Sequence of chain 3.A:
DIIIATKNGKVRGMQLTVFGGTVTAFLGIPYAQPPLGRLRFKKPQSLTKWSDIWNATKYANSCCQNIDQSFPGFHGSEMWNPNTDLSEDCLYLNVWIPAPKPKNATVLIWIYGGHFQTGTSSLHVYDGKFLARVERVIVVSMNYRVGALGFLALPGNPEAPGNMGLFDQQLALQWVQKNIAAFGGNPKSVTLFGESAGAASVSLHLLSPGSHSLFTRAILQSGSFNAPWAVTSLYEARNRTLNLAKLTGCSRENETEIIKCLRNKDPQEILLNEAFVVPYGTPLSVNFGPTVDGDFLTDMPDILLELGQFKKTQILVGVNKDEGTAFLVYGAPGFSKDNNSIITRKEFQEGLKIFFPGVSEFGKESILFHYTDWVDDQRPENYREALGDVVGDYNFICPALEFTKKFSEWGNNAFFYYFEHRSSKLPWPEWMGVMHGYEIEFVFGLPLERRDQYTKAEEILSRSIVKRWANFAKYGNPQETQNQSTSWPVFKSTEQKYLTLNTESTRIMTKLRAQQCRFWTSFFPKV

Binding-site contacts:
Ligand atom C8 contacts residue LYS469 of chain 3.A at 3.7 Å.
Ligand atom C3 contacts residue ARG465 of chain 3.A at 4.5 Å.
Ligand atom C1 contacts residue ASN485 of chain 3.A at 1.6 Å.
Ligand atom O7 contacts residue ARG465 of chain 3.A at 3.5 Å.
Ligand atom C8 contacts residue ARG465 of chain 3.A at 3.8 Å.
Ligand atom C8 contacts residue GLU482 of chain 3.A at 4.4 Å.
Ligand atom O7 contacts residue SER466 of chain 3.A at 4.2 Å.
Ligand atom C4 contacts residue ASN485 of chain 3.A at 3.7 Å.
Ligand atom C7 contacts residue GLU482 of chain 3.A at 4.5 Å.
Ligand atom N2 contacts residue ARG465 of chain 3.A at 4.3 Å.
Ligand atom O7 contacts residue ASN485 of chain 3.A at 4.0 Å.
Ligand atom C3 contacts residue ASN485 of chain 3.A at 3.6 Å.
Ligand atom C5 contacts residue ASN485 of chain 3.A at 3.7 Å.
Ligand atom O7 contacts residue GLU482 of chain 3.A at 4.3 Å.
Ligand atom O5 contacts residue ASN485 of chain 3.A at 2.7 Å (h-bond).
Ligand atom N2 contacts residue ASN485 of chain 3.A at 3.0 Å (h-bond).
Ligand atom C2 contacts residue ASN485 of chain 3.A at 2.3 Å.
Ligand atom O3 contacts residue ARG465 of chain 3.A at 3.4 Å.
Ligand atom C7 contacts residue ASN485 of chain 3.A at 3.8 Å.
Ligand atom C7 contacts residue ARG465 of chain 3.A at 3.8 Å.

The protein below binds the small molecule below.
Small molecule (SMILES): CC(=O)N[C@@H]1[C@@H](O)[C@H](O)[C@@H](CO)O[C@H]1O